Sequence of chain 2.B:
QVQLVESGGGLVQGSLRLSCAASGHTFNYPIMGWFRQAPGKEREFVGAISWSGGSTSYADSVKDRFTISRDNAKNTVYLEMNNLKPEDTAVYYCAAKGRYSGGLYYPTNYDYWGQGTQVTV

Sequence of chain 2.A:
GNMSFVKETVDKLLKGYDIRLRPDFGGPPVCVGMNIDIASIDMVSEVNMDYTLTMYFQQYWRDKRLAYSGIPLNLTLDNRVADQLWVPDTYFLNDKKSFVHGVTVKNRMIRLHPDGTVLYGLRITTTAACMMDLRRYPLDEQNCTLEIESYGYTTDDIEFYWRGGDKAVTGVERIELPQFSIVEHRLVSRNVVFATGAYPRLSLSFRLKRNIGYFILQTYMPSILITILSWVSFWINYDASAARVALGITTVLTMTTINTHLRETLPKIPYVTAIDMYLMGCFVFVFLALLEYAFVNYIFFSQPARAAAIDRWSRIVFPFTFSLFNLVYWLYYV

A small-molecule ligand and the protein it binds are described below.
Small molecule (SMILES): CC(=O)N[C@H]1[C@H](O[C@H]2[C@H](O)[C@@H](NC(C)=O)CO[C@@H]2CO)O[C@H](CO)[C@@H](O[C@@H]2O[C@H](CO[C@H]3O[C@H](CO)[C@@H](O)[C@H](O)[C@@H]3O)[C@@H](O)[C@H](O[C@H]3O[C@H](CO)[C@@H](O)[C@H](O)[C@@H]3O)[C@@H]2O)[C@@H]1O

Binding-site contacts:
Ligand atom C7 contacts residue ARG251 of chain 2.A at 3.5 Å.
Ligand atom C7 contacts residue ASN204 of chain 2.A at 3.5 Å.
Ligand atom O5 contacts residue ASN204 of chain 2.A at 2.2 Å (h-bond).
Ligand atom O6 contacts residue ARG247 of chain 2.A at 3.4 Å (salt-bridge).
Ligand atom O6 contacts residue ARG251 of chain 2.A at 4.0 Å.
Ligand atom N2 contacts residue ASP500 of chain 2.B at 3.7 Å.
Ligand atom O7 contacts residue ASN204 of chain 2.A at 3.5 Å (h-bond).
Ligand atom O3 contacts residue ARG251 of chain 2.A at 3.0 Å (salt-bridge).
Ligand atom O2 contacts residue THR497 of chain 2.B at 3.9 Å.
Ligand atom N2 contacts residue ARG247 of chain 2.A at 3.9 Å.
Ligand atom C3 contacts residue ARG247 of chain 2.A at 3.9 Å.
Ligand atom C2 contacts residue SER266 of chain 2.A at 3.7 Å.
Ligand atom N2 contacts residue SER266 of chain 2.A at 2.8 Å (h-bond).
Ligand atom C6 contacts residue SER250 of chain 2.A at 3.5 Å.
Ligand atom O7 contacts residue ARG247 of chain 2.A at 3.4 Å (salt-bridge).
Ligand atom C6 contacts residue TYR418 of chain 2.B at 3.8 Å (hydrophobic).
Ligand atom C8 contacts residue ARG251 of chain 2.A at 3.8 Å.
Ligand atom C3 contacts residue ASN204 of chain 2.A at 3.8 Å.
Ligand atom O3 contacts residue ARG247 of chain 2.A at 2.8 Å (salt-bridge).
Ligand atom C8 contacts residue SER490 of chain 2.B at 3.4 Å.
Ligand atom O5 contacts residue ASN417 of chain 2.B at 3.7 Å.
Ligand atom C7 contacts residue ARG268 of chain 2.A at 3.8 Å.
Ligand atom C8 contacts residue SER266 of chain 2.A at 3.6 Å.
Ligand atom C8 contacts residue PHE267 of chain 2.A at 4.0 Å (hydrophobic).
Ligand atom C3 contacts residue SER266 of chain 2.A at 3.7 Å.
Ligand atom N2 contacts residue TYR418 of chain 2.B at 3.5 Å (h-bond).
Ligand atom C2 contacts residue ASN204 of chain 2.A at 2.5 Å.
Ligand atom C1 contacts residue ASN204 of chain 2.A at 1.4 Å.
Ligand atom C2 contacts residue ARG247 of chain 2.A at 3.8 Å.
Ligand atom C7 contacts residue SER266 of chain 2.A at 3.7 Å.
Ligand atom C8 contacts residue ASP500 of chain 2.B at 3.6 Å.
Ligand atom N2 contacts residue ARG251 of chain 2.A at 3.7 Å.
Ligand atom C8 contacts residue ARG247 of chain 2.A at 3.9 Å.
Ligand atom O7 contacts residue ARG268 of chain 2.A at 3.0 Å (salt-bridge).
Ligand atom C5 contacts residue ASN204 of chain 2.A at 3.5 Å.
Ligand atom N2 contacts residue ASN204 of chain 2.A at 3.0 Å (h-bond).
Ligand atom O5 contacts residue ARG251 of chain 2.A at 3.8 Å.
Ligand atom O5 contacts residue VAL249 of chain 2.A at 3.8 Å.
Ligand atom C8 contacts residue ARG268 of chain 2.A at 3.9 Å.
Ligand atom C7 contacts residue ARG247 of chain 2.A at 3.7 Å.